Binding-site contacts:
Ligand atom O3 contacts residue U9A1 of chain 53.I at 0.8 Å (h-bond).
Ligand atom OBI contacts residue U9A1 of chain 26.I at 0.9 Å (h-bond).
Ligand atom O1 contacts residue U972 of chain 26.I at 1.0 Å (h-bond).
Ligand atom SBG contacts residue U972 of chain 53.I at 1.1 Å (h-bond).
Ligand atom O5B contacts residue U9A1 of chain 26.I at 1.3 Å.
Ligand atom O5B contacts residue U972 of chain 53.I at 1.6 Å (h-bond).
Ligand atom N2 contacts residue U972 of chain 26.I at 0.5 Å (h-bond).
Ligand atom O1 contacts residue U9A1 of chain 53.I at 0.9 Å (h-bond).
Ligand atom OBI contacts residue U972 of chain 53.I at 1.6 Å (h-bond).
Ligand atom C2 contacts residue U972 of chain 26.I at 1.2 Å.
Ligand atom OBE contacts residue U9A1 of chain 26.I at 1.6 Å (h-bond).
Ligand atom O5B contacts residue U9A1 of chain 53.I at 1.5 Å (h-bond).
Ligand atom OBH contacts residue U9A1 of chain 26.I at 1.4 Å (h-bond).
Ligand atom SBG contacts residue U9A1 of chain 26.I at 0.3 Å.
Ligand atom C5 contacts residue U9A1 of chain 26.I at 0.4 Å.
Ligand atom O4 contacts residue U9A1 of chain 26.I at 0.7 Å.
Ligand atom SBB contacts residue U9A1 of chain 26.I at 1.1 Å (h-bond).
Ligand atom OAF contacts residue U972 of chain 26.I at 0.1 Å (h-bond).
Ligand atom OBC contacts residue U9A1 of chain 53.I at 0.1 Å (h-bond).
Ligand atom O3 contacts residue U9A1 of chain 26.I at 1.5 Å (h-bond).
Ligand atom C1 contacts residue U972 of chain 26.I at 1.2 Å.
Ligand atom C3 contacts residue U9A1 of chain 26.I at 1.3 Å.
Ligand atom OBA contacts residue U9A1 of chain 53.I at 1.0 Å (h-bond).
Ligand atom C3 contacts residue U9A1 of chain 53.I at 0.4 Å.
Ligand atom O5 contacts residue U9A1 of chain 26.I at 0.8 Å (h-bond).
Ligand atom SBB contacts residue U9A1 of chain 53.I at 1.2 Å.
Ligand atom O4 contacts residue U9A1 of chain 53.I at 1.3 Å.
Ligand atom C2 contacts residue U9A1 of chain 53.I at 1.1 Å.
Ligand atom O2 contacts residue U9A1 of chain 53.I at 0.5 Å (h-bond).
Ligand atom C1 contacts residue U9A1 of chain 53.I at 0.3 Å.
Ligand atom O5 contacts residue U9A1 of chain 53.I at 1.7 Å (h-bond).
Ligand atom OBA contacts residue U9A1 of chain 26.I at 1.0 Å (h-bond).
Ligand atom C2 contacts residue U9A1 of chain 53.I at 1.3 Å.
Ligand atom C4 contacts residue U9A1 of chain 53.I at 0.7 Å.
Ligand atom OBF contacts residue U9A1 of chain 26.I at 1.5 Å.
Ligand atom C4 contacts residue U9A1 of chain 26.I at 0.9 Å.
Ligand atom SAG contacts residue U972 of chain 26.I at 1.4 Å (h-bond).
Ligand atom C5 contacts residue U9A1 of chain 53.I at 1.6 Å.
Ligand atom N2 contacts residue U9A1 of chain 53.I at 1.4 Å (h-bond).
Ligand atom OBH contacts residue U972 of chain 53.I at 1.0 Å (h-bond).

Sequence of chain 26.B:
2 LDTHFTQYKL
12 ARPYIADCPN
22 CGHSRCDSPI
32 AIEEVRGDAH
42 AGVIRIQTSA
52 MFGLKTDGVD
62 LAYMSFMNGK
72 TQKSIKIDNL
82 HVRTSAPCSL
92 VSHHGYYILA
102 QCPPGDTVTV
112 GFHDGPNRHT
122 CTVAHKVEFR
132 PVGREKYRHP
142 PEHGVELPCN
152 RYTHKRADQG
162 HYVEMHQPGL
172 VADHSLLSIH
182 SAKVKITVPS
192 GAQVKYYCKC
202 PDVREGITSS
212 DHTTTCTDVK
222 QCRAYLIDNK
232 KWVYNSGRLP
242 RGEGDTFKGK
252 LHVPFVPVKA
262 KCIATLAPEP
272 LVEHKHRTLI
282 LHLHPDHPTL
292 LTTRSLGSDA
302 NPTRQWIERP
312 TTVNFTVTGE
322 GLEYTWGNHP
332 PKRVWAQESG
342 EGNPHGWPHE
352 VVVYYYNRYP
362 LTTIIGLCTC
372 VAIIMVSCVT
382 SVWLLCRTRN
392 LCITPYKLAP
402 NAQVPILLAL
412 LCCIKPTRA

A protein and the small-molecule ligand that binds it are described below.
Small molecule (SMILES): O=C(O)[C@@H]1O[C@H](O[C@H]2[C@@H](OS(=O)(=O)O)O[C@@H](O)[C@H](NS(=O)(=O)O)[C@H]2O)[C@@H](OS(=O)(=O)O)[C@H](O)[C@@H]1O

Sequence of chain 25.B:
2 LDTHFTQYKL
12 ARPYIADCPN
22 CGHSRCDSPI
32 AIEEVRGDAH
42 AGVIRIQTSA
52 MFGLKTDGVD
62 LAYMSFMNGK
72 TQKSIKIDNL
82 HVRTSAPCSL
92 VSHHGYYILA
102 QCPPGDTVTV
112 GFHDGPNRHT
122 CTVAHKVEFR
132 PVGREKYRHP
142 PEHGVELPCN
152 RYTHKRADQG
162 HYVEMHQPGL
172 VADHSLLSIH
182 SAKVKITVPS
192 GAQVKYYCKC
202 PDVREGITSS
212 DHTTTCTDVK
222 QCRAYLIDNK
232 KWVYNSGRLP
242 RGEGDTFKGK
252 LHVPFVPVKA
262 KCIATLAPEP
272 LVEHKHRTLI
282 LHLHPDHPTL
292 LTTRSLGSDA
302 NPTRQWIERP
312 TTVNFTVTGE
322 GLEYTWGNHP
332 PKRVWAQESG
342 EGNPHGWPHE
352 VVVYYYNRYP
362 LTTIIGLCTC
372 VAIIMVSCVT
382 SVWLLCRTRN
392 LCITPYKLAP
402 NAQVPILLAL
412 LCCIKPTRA

Sequence of chain 53.B:
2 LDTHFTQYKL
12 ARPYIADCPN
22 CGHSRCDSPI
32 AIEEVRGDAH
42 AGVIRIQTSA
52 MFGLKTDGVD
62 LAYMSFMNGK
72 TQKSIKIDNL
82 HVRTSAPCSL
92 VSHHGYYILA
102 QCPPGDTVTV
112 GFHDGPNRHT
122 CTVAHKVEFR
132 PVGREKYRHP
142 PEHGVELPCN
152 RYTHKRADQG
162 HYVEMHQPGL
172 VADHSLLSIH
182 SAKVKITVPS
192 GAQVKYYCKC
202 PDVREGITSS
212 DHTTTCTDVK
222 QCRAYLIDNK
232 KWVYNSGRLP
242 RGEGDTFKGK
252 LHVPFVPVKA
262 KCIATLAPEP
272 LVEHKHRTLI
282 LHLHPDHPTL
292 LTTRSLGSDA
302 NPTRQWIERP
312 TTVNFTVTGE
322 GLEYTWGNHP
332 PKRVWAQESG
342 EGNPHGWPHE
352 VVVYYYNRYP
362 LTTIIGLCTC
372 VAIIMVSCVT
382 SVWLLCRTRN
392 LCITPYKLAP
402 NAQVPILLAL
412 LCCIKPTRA